Binding-site contacts:
Ligand atom C33 contacts residue PHE166 of chain 1.B at 3.7 Å (hydrophobic).
Ligand atom C2 contacts residue PHE118 of chain 1.B at 3.7 Å (hydrophobic).
Ligand atom C47 contacts residue PHE66 of chain 1.B at 3.4 Å (hydrophobic).
Ligand atom N27 contacts residue ASN108 of chain 1.B at 3.6 Å (h-bond).
Ligand atom C16 contacts residue PHE66 of chain 1.B at 3.6 Å (hydrophobic).
Ligand atom C34 contacts residue PHE166 of chain 1.B at 3.4 Å (hydrophobic).
Ligand atom CL1 contacts residue PHE118 of chain 1.B at 3.8 Å.
Ligand atom S28 contacts residue ASN108 of chain 1.B at 3.8 Å.
Ligand atom CL1 contacts residue ALA117 of chain 1.B at 3.5 Å.
Ligand atom C21 contacts residue PHE66 of chain 1.B at 3.5 Å (hydrophobic).
Ligand atom C5 contacts residue PHE62 of chain 1.B at 3.7 Å (hydrophobic).
Ligand atom N39 contacts residue ASP61 of chain 1.B at 3.7 Å.
Ligand atom C45 contacts residue PHE62 of chain 1.B at 3.6 Å (hydrophobic).
Ligand atom C46 contacts residue PHE62 of chain 1.B at 3.5 Å (hydrophobic).
Ligand atom C22 contacts residue PHE66 of chain 1.B at 3.8 Å (hydrophobic).
Ligand atom O33 contacts residue PHE166 of chain 1.B at 3.1 Å.
Ligand atom C44 contacts residue PHE62 of chain 1.B at 3.7 Å (hydrophobic).
Ligand atom O29 contacts residue GLY110 of chain 1.B at 3.9 Å.
Ligand atom CL1 contacts residue PHE62 of chain 1.B at 3.2 Å.
Ligand atom C8 contacts residue ILE99 of chain 1.B at 3.8 Å (hydrophobic).
Ligand atom C46 contacts residue PHE66 of chain 1.B at 3.8 Å (hydrophobic).
Ligand atom O29 contacts residue ASN108 of chain 1.B at 3.1 Å (h-bond).
Ligand atom C9 contacts residue ILE99 of chain 1.B at 3.6 Å (hydrophobic).
Ligand atom C6 contacts residue ALA114 of chain 1.B at 3.4 Å (hydrophobic).
Ligand atom C19 contacts residue LEU103 of chain 1.B at 3.9 Å (hydrophobic).
Ligand atom C6 contacts residue PHE62 of chain 1.B at 3.2 Å (hydrophobic).
Ligand atom N17 contacts residue PHE62 of chain 1.B at 3.8 Å.
Ligand atom C48 contacts residue PHE66 of chain 1.B at 3.7 Å (hydrophobic).
Ligand atom C37 contacts residue ASP61 of chain 1.B at 3.8 Å.
Ligand atom C16 contacts residue PHE62 of chain 1.B at 3.5 Å (hydrophobic).
Ligand atom C38 contacts residue ASP61 of chain 1.B at 4.0 Å.
Ligand atom O33 contacts residue GLY110 of chain 1.B at 3.8 Å.
Ligand atom N33 contacts residue PHE166 of chain 1.B at 3.9 Å.
Ligand atom C1 contacts residue PHE62 of chain 1.B at 3.3 Å (hydrophobic).
Ligand atom C18 contacts residue LEU103 of chain 1.B at 3.9 Å (hydrophobic).
Ligand atom N27 contacts residue GLY110 of chain 1.B at 3.9 Å.
Ligand atom O29 contacts residue PHE166 of chain 1.B at 3.4 Å.
Ligand atom C29 contacts residue PHE166 of chain 1.B at 3.8 Å (hydrophobic).
Ligand atom C44 contacts residue ASP61 of chain 1.B at 3.9 Å.
Ligand atom C1 contacts residue PHE118 of chain 1.B at 3.9 Å (hydrophobic).

Sequence of chain 1.B:
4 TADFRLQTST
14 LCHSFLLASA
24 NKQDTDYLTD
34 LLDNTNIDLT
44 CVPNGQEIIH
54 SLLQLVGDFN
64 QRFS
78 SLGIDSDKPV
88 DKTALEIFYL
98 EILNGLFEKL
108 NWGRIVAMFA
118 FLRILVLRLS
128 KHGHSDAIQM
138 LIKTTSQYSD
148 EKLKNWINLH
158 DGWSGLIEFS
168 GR

This small molecule binds to this protein.
Small molecule (SMILES): CN(C)CC[C@H](CSc1ccccc1)Nc1ccc(S(=O)(=O)NC(=O)c2ccc(N3CCN(Cc4ccccc4-c4ccc(Cl)cc4)CC3)cc2)cc1[N+](=O)[O-]